Sequence of chain 3.I:
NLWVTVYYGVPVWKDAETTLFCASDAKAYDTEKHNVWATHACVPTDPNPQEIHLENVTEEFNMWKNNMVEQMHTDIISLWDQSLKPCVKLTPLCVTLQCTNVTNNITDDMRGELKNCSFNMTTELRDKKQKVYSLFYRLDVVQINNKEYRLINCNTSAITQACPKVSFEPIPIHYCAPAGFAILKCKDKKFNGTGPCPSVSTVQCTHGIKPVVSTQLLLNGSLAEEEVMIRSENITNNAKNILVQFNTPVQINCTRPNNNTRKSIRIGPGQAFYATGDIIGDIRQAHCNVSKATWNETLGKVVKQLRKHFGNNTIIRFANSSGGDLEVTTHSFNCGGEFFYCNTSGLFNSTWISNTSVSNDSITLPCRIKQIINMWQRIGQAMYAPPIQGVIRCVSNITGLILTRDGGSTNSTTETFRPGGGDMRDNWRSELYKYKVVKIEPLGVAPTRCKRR

A protein and the small-molecule ligand that binds it are described below.
Small molecule (SMILES): CC(=O)N[C@@H]1[C@@H](O)[C@H](O)[C@@H](CO)O[C@H]1O

Binding-site contacts:
Ligand atom C8 contacts residue ASN416 of chain 3.I at 4.4 Å.
Ligand atom C4 contacts residue ASN416 of chain 3.I at 4.2 Å.
Ligand atom O5 contacts residue ASN416 of chain 3.I at 2.4 Å (h-bond).
Ligand atom C8 contacts residue NAG1 of chain 3.HA at 3.6 Å.
Ligand atom C7 contacts residue ASN232 of chain 3.I at 4.0 Å.
Ligand atom O5 contacts residue PRO261 of chain 3.I at 3.9 Å.
Ligand atom O7 contacts residue ASN232 of chain 3.I at 3.8 Å.
Ligand atom C7 contacts residue ASN416 of chain 3.I at 3.2 Å.
Ligand atom C2 contacts residue ASN416 of chain 3.I at 2.4 Å.
Ligand atom O7 contacts residue ASN416 of chain 3.I at 3.2 Å (h-bond).
Ligand atom C3 contacts residue ASN416 of chain 3.I at 3.8 Å.
Ligand atom N2 contacts residue ASN416 of chain 3.I at 2.9 Å (h-bond).
Ligand atom C8 contacts residue ASN232 of chain 3.I at 3.4 Å.
Ligand atom C1 contacts residue ASN416 of chain 3.I at 1.4 Å.
Ligand atom C5 contacts residue ASN416 of chain 3.I at 3.7 Å.